Binding-site contacts:
Ligand atom N27 contacts residue ARG85 of chain 1.J at 3.7 Å.
Ligand atom N30 contacts residue LEU63 of chain 1.J at 3.9 Å.
Ligand atom C38 contacts residue ALA176 of chain 1.J at 3.8 Å (hydrophobic).
Ligand atom C1 contacts residue TYR340 of chain 1.J at 3.2 Å (hydrophobic).
Ligand atom C39 contacts residue ARG223 of chain 1.J at 3.7 Å.
Ligand atom C6 contacts residue TYR340 of chain 1.J at 2.9 Å (hydrophobic).
Ligand atom O8 contacts residue ARG305 of chain 1.J at 2.8 Å (salt-bridge).
Ligand atom C3 contacts residue TYR340 of chain 1.J at 3.5 Å (hydrophobic).
Ligand atom O7 contacts residue TYR340 of chain 1.J at 3.1 Å (h-bond).
Ligand atom C1 contacts residue ASP80 of chain 1.J at 3.3 Å.
Ligand atom C15 contacts residue ARG154 of chain 1.J at 3.5 Å.
Ligand atom C37 contacts residue ARG154 of chain 1.J at 3.6 Å.
Ligand atom N27 contacts residue TRP108 of chain 1.J at 3.9 Å.
Ligand atom O7 contacts residue ARG223 of chain 1.J at 3.0 Å (salt-bridge).
Ligand atom C5 contacts residue TYR340 of chain 1.J at 3.5 Å (hydrophobic).
Ligand atom O9 contacts residue ASP80 of chain 1.J at 3.0 Å (salt-bridge).
Ligand atom O14 contacts residue ARG81 of chain 1.J at 3.3 Å (salt-bridge).
Ligand atom N30 contacts residue GLU48 of chain 1.J at 3.7 Å.
Ligand atom O8 contacts residue ARG47 of chain 1.J at 3.0 Å (salt-bridge).
Ligand atom N27 contacts residue GLU48 of chain 1.J at 3.9 Å.
Ligand atom C26 contacts residue GLU48 of chain 1.J at 3.7 Å.
Ligand atom C36 contacts residue GLU206 of chain 1.J at 3.5 Å.
Ligand atom N27 contacts residue ASP80 of chain 1.J at 3.2 Å (salt-bridge).
Ligand atom C4 contacts residue ASP80 of chain 1.J at 3.8 Å.
Ligand atom C5 contacts residue ASP80 of chain 1.J at 3.7 Å.
Ligand atom N30 contacts residue GLU157 of chain 1.J at 3.3 Å (salt-bridge).
Ligand atom C39 contacts residue GLU206 of chain 1.J at 3.2 Å.
Ligand atom C4 contacts residue TYR340 of chain 1.J at 3.6 Å (hydrophobic).
Ligand atom O8 contacts residue TYR340 of chain 1.J at 3.2 Å (h-bond).
Ligand atom O14 contacts residue ASP80 of chain 1.J at 3.8 Å.
Ligand atom C36 contacts residue GLU207 of chain 1.J at 3.8 Å.
Ligand atom C2 contacts residue TYR340 of chain 1.J at 3.8 Å (hydrophobic).
Ligand atom O7 contacts residue ARG305 of chain 1.J at 3.0 Å (salt-bridge).
Ligand atom C6 contacts residue ARG223 of chain 1.J at 3.9 Å.
Ligand atom N25 contacts residue GLU48 of chain 1.J at 3.9 Å.
Ligand atom C1 contacts residue GLU48 of chain 1.J at 3.7 Å.
Ligand atom C1 contacts residue ARG47 of chain 1.J at 3.6 Å.
Ligand atom C2 contacts residue ASP80 of chain 1.J at 3.3 Å.
Ligand atom C6 contacts residue ARG305 of chain 1.J at 3.6 Å.
Ligand atom N30 contacts residue TRP108 of chain 1.J at 3.1 Å (h-bond).

A small-molecule ligand and the protein it binds are described below.
Small molecule (SMILES): CCC(CC)[C@H](NC(C)=O)[C@@H]1[C@H](O)[C@@H](C(=O)O)C[C@H]1NC(=N)N

Sequence of chain 1.J:
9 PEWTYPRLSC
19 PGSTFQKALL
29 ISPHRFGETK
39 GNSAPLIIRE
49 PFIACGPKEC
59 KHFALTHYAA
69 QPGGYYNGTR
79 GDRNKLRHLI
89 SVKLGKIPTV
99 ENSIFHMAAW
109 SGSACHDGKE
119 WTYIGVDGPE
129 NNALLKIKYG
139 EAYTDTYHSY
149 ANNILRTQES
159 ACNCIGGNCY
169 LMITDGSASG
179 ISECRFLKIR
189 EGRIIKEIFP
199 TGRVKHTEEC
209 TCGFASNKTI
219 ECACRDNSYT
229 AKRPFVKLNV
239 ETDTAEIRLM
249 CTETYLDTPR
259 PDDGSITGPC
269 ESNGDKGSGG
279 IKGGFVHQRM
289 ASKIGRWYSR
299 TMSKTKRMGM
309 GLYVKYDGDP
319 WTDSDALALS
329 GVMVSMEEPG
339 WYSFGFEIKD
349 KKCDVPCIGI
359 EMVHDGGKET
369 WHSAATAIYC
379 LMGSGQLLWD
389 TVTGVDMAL